Sequence of chain 1.A:
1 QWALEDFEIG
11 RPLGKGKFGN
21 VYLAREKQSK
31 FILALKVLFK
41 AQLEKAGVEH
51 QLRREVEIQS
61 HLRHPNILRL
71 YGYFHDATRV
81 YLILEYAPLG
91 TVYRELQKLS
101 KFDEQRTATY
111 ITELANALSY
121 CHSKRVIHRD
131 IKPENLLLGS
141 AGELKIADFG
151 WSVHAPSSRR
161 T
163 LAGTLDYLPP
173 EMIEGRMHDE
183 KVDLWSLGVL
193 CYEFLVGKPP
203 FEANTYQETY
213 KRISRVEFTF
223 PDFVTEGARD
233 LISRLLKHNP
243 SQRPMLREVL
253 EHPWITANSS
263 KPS

A protein and the small-molecule ligand that binds it are described below.
Small molecule (SMILES): Cc1onc(-c2c(Cl)cccc2Cl)c1CO

Binding-site contacts:
Ligand atom C5 contacts residue ARG53 of chain 1.A at 4.1 Å.
Ligand atom C3 contacts residue ARG53 of chain 1.A at 4.1 Å.
Ligand atom C2 contacts residue ARG53 of chain 1.A at 4.2 Å.
Ligand atom C5 contacts residue VAL80 of chain 1.A at 4.2 Å (hydrophobic).
Ligand atom CL1 contacts residue VAL80 of chain 1.A at 4.4 Å.
Ligand atom C1 contacts residue ARG53 of chain 1.A at 4.0 Å.
Ligand atom C9 contacts residue VAL80 of chain 1.A at 3.9 Å (hydrophobic).
Ligand atom CL1 contacts residue HIS75 of chain 1.A at 3.2 Å.
Ligand atom C contacts residue VAL56 of chain 1.A at 3.9 Å (hydrophobic).
Ligand atom C8 contacts residue VAL80 of chain 1.A at 4.2 Å (hydrophobic).
Ligand atom C9 contacts residue LYS40 of chain 1.A at 3.8 Å.
Ligand atom C4 contacts residue TYR73 of chain 1.A at 3.7 Å (hydrophobic).
Ligand atom C6 contacts residue ARG53 of chain 1.A at 3.8 Å.
Ligand atom C contacts residue ARG53 of chain 1.A at 4.2 Å.
Ligand atom CL1 contacts residue TYR73 of chain 1.A at 4.0 Å.
Ligand atom C3 contacts residue TYR73 of chain 1.A at 3.9 Å (hydrophobic).
Ligand atom C7 contacts residue ARG53 of chain 1.A at 4.4 Å.
Ligand atom O contacts residue VAL56 of chain 1.A at 3.8 Å.
Ligand atom N contacts residue VAL80 of chain 1.A at 4.4 Å.
Ligand atom N contacts residue ARG53 of chain 1.A at 4.4 Å.
Ligand atom O contacts residue LEU52 of chain 1.A at 4.3 Å.
Ligand atom C1 contacts residue VAL56 of chain 1.A at 4.5 Å (hydrophobic).
Ligand atom C4 contacts residue ARG53 of chain 1.A at 4.4 Å.
Ligand atom N contacts residue LEU52 of chain 1.A at 3.9 Å.
Ligand atom O1 contacts residue ARG53 of chain 1.A at 3.4 Å (salt-bridge).
Ligand atom CL contacts residue ARG53 of chain 1.A at 3.4 Å.
Ligand atom C contacts residue TYR73 of chain 1.A at 3.5 Å (hydrophobic).
Ligand atom C10 contacts residue VAL80 of chain 1.A at 3.9 Å (hydrophobic).
Ligand atom C8 contacts residue LYS40 of chain 1.A at 4.1 Å.
Ligand atom O contacts residue ARG53 of chain 1.A at 4.0 Å.
Ligand atom CL contacts residue LEU52 of chain 1.A at 4.2 Å.
Ligand atom C1 contacts residue TYR73 of chain 1.A at 3.8 Å (hydrophobic).
Ligand atom CL contacts residue GLU49 of chain 1.A at 3.3 Å.
Ligand atom C7 contacts residue GLU49 of chain 1.A at 4.4 Å.
Ligand atom O contacts residue TYR73 of chain 1.A at 4.5 Å.